Sequence of chain 45.C:
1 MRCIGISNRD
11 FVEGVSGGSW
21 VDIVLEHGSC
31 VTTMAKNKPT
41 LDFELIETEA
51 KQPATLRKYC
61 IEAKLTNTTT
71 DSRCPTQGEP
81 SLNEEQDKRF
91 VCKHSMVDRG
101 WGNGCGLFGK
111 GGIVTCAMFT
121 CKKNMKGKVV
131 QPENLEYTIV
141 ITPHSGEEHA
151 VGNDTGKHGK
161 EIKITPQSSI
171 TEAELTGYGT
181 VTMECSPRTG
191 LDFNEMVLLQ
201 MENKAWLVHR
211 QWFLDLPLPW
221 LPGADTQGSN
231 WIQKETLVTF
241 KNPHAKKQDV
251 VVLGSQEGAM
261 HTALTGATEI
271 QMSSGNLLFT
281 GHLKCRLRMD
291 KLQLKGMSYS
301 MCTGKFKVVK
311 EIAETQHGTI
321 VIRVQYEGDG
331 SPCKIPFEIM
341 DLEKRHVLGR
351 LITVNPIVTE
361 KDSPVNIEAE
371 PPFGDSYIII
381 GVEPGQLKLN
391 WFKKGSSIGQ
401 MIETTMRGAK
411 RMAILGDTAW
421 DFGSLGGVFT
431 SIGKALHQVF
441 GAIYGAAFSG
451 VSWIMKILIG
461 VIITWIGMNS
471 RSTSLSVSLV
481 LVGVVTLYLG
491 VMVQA

Binding-site contacts:
Ligand atom C3 contacts residue ASN67 of chain 45.C at 3.8 Å.
Ligand atom O7 contacts residue ASN67 of chain 45.C at 4.1 Å.
Ligand atom O5 contacts residue GLN65 of chain 45.I at 3.7 Å.
Ligand atom C4 contacts residue ASN67 of chain 45.C at 4.3 Å.
Ligand atom O5 contacts residue ASN67 of chain 45.C at 2.4 Å (h-bond).
Ligand atom C4 contacts residue ASP66 of chain 45.I at 4.0 Å.
Ligand atom C3 contacts residue GLN65 of chain 45.I at 4.0 Å.
Ligand atom C5 contacts residue ASN67 of chain 45.C at 3.7 Å.
Ligand atom O6 contacts residue TYR60 of chain 45.I at 4.2 Å.
Ligand atom C7 contacts residue ASN67 of chain 45.C at 3.7 Å.
Ligand atom C4 contacts residue GLN65 of chain 45.I at 3.3 Å.
Ligand atom C1 contacts residue ASN67 of chain 45.C at 1.4 Å.
Ligand atom O4 contacts residue GLN65 of chain 45.I at 3.6 Å.
Ligand atom O4 contacts residue ASP66 of chain 45.I at 2.7 Å (salt-bridge).
Ligand atom C8 contacts residue PHE90 of chain 45.C at 3.7 Å (hydrophobic).
Ligand atom C2 contacts residue ASN67 of chain 45.C at 2.4 Å.
Ligand atom C7 contacts residue PHE90 of chain 45.C at 4.4 Å (hydrophobic).
Ligand atom C2 contacts residue GLN65 of chain 45.I at 4.4 Å.
Ligand atom O3 contacts residue GLN65 of chain 45.I at 3.6 Å.
Ligand atom O6 contacts residue ASN67 of chain 45.C at 4.0 Å.
Ligand atom C5 contacts residue GLN65 of chain 45.I at 3.7 Å.
Ligand atom N2 contacts residue ASN67 of chain 45.C at 2.9 Å (h-bond).
Ligand atom C6 contacts residue GLN65 of chain 45.I at 3.5 Å.
Ligand atom O6 contacts residue GLN65 of chain 45.I at 2.5 Å (h-bond).

A small-molecule ligand and the protein it binds are described below.
Small molecule (SMILES): CC(=O)N[C@@H]1[C@@H](O)[C@H](O)[C@@H](CO)O[C@H]1O

Sequence of chain 45.I:
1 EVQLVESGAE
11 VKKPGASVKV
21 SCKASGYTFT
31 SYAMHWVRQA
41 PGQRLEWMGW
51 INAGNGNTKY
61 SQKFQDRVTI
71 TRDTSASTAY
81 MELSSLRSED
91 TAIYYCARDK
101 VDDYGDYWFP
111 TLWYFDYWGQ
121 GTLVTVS